Binding-site contacts:
Ligand atom P contacts residue ARG79 of chain 1.MA at 4.1 Å.
Ligand atom OP2 contacts residue ARG79 of chain 1.MA at 4.2 Å.
Ligand atom N6 contacts residue MG1 of chain 1.AS at 3.8 Å.
Ligand atom O2' contacts residue GLY82 of chain 1.MA at 4.0 Å.
Ligand atom N1 contacts residue MG1 of chain 1.AS at 2.8 Å.
Ligand atom O2' contacts residue GLY81 of chain 1.MA at 3.9 Å.
Ligand atom C4' contacts residue GLY82 of chain 1.MA at 4.0 Å.
Ligand atom O3' contacts residue GLY81 of chain 1.MA at 4.5 Å.
Ligand atom O2 contacts residue MG1 of chain 1.AS at 4.3 Å.
Ligand atom OP2 contacts residue GLY82 of chain 1.MA at 3.2 Å (h-bond).
Ligand atom P contacts residue GLY82 of chain 1.MA at 4.3 Å.
Ligand atom O3' contacts residue GLY82 of chain 1.MA at 3.5 Å.
Ligand atom OP1 contacts residue ARG79 of chain 1.MA at 3.5 Å (salt-bridge).
Ligand atom C2 contacts residue MG1 of chain 1.AS at 3.5 Å.
Ligand atom O3' contacts residue ARG79 of chain 1.MA at 4.2 Å.
Ligand atom C6 contacts residue MG1 of chain 1.AS at 3.7 Å.
Ligand atom C3' contacts residue GLY82 of chain 1.MA at 4.3 Å.

This small molecule binds to this protein.
Small molecule (SMILES): Nc1ccn([C@@H]2O[C@H](CO[P](=O)(O)O[C@H]3[C@@H](O)[C@H](n4cnc5c(N)ncnc54)O[C@@H]3CO[P](=O)(O)O[C@H]3[C@@H](O)[C@H](n4cnc5c(N)ncnc54)O[C@@H]3COP(=O)=O)[C@@H](O[P](=O)(O)OC[C@H]3O[C@@H](n4cnc5c(N)ncnc54)[C@H](O)[C@@H]3O[P](=O)(O)OC[C@H]3O[C@@H](n4ccc(=O)[nH]c4=O)[C@H](O)[C@@H]3O[P](=O)(O)OC[C@H]3O[C@@H](n4cnc5c(=O)nc(N)[nH]c54)[C@H](O)[C@@H]3O)[C@H]2O)c(=O)n1

Sequence of chain 1.MA:
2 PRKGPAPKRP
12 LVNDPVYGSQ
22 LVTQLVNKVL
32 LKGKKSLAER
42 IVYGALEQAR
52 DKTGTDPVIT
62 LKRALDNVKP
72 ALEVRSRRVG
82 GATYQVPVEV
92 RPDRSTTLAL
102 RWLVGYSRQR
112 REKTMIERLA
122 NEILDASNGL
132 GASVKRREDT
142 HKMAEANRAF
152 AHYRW